Binding-site contacts:
Ligand atom C5 contacts residue ASN237 of chain 1.E at 3.7 Å.
Ligand atom N2 contacts residue ASN237 of chain 1.E at 2.8 Å (h-bond).
Ligand atom C2 contacts residue ASN166 of chain 1.E at 2.4 Å.
Ligand atom N2 contacts residue ASN166 of chain 1.E at 3.0 Å (h-bond).
Ligand atom O7 contacts residue ASN166 of chain 1.E at 3.8 Å.
Ligand atom C4 contacts residue ASN166 of chain 1.E at 4.2 Å.
Ligand atom C3 contacts residue ASN166 of chain 1.E at 3.8 Å.
Ligand atom C2 contacts residue ASN237 of chain 1.E at 3.5 Å.
Ligand atom O7 contacts residue ALA239 of chain 1.E at 4.3 Å.
Ligand atom C7 contacts residue ASN237 of chain 1.E at 3.8 Å.
Ligand atom C8 contacts residue ASN237 of chain 1.E at 3.9 Å.
Ligand atom C6 contacts residue ASN237 of chain 1.E at 4.3 Å.
Ligand atom C8 contacts residue SER218 of chain 1.C at 3.4 Å.
Ligand atom C1 contacts residue ASN166 of chain 1.E at 1.5 Å.
Ligand atom C5 contacts residue ASN166 of chain 1.E at 3.7 Å.
Ligand atom C7 contacts residue ALA239 of chain 1.E at 4.0 Å (hydrophobic).
Ligand atom C8 contacts residue ALA239 of chain 1.E at 3.6 Å (hydrophobic).
Ligand atom C3 contacts residue ASN237 of chain 1.E at 3.7 Å.
Ligand atom C4 contacts residue ASN237 of chain 1.E at 4.2 Å.
Ligand atom C8 contacts residue ASP238 of chain 1.E at 3.7 Å.
Ligand atom C1 contacts residue ASN237 of chain 1.E at 3.6 Å.
Ligand atom N2 contacts residue ASP238 of chain 1.E at 4.5 Å.
Ligand atom O5 contacts residue ASN166 of chain 1.E at 2.4 Å (h-bond).
Ligand atom C7 contacts residue ASN166 of chain 1.E at 3.6 Å.
Ligand atom O4 contacts residue ASN237 of chain 1.E at 3.9 Å.

Sequence of chain 1.C:
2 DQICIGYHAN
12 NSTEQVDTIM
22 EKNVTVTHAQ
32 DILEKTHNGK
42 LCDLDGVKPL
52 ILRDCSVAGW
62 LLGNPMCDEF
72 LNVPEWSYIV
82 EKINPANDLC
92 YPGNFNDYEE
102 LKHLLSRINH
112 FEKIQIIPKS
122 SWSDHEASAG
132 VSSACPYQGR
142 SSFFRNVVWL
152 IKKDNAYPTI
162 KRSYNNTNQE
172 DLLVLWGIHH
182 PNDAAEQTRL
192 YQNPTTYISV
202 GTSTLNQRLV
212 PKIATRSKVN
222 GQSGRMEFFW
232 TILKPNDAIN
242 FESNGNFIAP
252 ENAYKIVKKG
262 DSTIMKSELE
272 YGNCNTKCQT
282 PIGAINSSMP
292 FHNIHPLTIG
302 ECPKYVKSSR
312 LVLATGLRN

The protein below binds the small molecule below.
Small molecule (SMILES): CC(=O)N[C@@H]1[C@@H](O)[C@H](O)[C@@H](CO)O[C@H]1O

Sequence of chain 1.E:
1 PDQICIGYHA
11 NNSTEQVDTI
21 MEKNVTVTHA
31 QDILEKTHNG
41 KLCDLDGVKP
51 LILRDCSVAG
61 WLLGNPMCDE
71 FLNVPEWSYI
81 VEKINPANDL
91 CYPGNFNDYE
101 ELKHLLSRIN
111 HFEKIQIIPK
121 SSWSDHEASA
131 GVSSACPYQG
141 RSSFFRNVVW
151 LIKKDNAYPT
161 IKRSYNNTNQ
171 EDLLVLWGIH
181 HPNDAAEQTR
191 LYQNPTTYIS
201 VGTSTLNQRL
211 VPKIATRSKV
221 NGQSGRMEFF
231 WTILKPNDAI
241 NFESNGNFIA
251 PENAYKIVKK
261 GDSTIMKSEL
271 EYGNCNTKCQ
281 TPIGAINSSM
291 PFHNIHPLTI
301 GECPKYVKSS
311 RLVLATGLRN